Binding-site contacts:
Ligand atom C6 contacts residue ASN269 of chain 38.F at 4.3 Å.
Ligand atom O3 contacts residue ASN269 of chain 38.F at 4.4 Å.
Ligand atom C4 contacts residue TRP97 of chain 38.F at 4.1 Å (hydrophobic).
Ligand atom C2 contacts residue TRP97 of chain 38.F at 3.1 Å (hydrophobic).
Ligand atom C8 contacts residue PRO99 of chain 38.F at 3.9 Å (hydrophobic).
Ligand atom C4 contacts residue ASN269 of chain 38.F at 3.7 Å.
Ligand atom N2 contacts residue TRP97 of chain 38.F at 2.4 Å (h-bond).
Ligand atom C1 contacts residue ASN269 of chain 38.F at 1.4 Å.
Ligand atom C3 contacts residue ASN269 of chain 38.F at 3.1 Å.
Ligand atom C2 contacts residue ASN269 of chain 38.F at 2.5 Å.
Ligand atom O7 contacts residue TRP97 of chain 38.F at 3.8 Å.
Ligand atom C7 contacts residue ASN269 of chain 38.F at 3.5 Å.
Ligand atom C8 contacts residue TRP97 of chain 38.F at 4.0 Å (hydrophobic).
Ligand atom C5 contacts residue ASN269 of chain 38.F at 3.0 Å.
Ligand atom O3 contacts residue TRP97 of chain 38.F at 2.5 Å (h-bond).
Ligand atom C1 contacts residue TRP97 of chain 38.F at 4.2 Å (hydrophobic).
Ligand atom O3 contacts residue PRO95 of chain 38.F at 4.4 Å.
Ligand atom C3 contacts residue TRP97 of chain 38.F at 2.7 Å (hydrophobic).
Ligand atom N2 contacts residue ASN269 of chain 38.F at 2.8 Å (h-bond).
Ligand atom O4 contacts residue TRP97 of chain 38.F at 3.8 Å.
Ligand atom O7 contacts residue ASN269 of chain 38.F at 3.4 Å (h-bond).
Ligand atom C7 contacts residue TRP97 of chain 38.F at 3.3 Å (hydrophobic).
Ligand atom O5 contacts residue ASN269 of chain 38.F at 2.4 Å (h-bond).

Sequence of chain 38.F:
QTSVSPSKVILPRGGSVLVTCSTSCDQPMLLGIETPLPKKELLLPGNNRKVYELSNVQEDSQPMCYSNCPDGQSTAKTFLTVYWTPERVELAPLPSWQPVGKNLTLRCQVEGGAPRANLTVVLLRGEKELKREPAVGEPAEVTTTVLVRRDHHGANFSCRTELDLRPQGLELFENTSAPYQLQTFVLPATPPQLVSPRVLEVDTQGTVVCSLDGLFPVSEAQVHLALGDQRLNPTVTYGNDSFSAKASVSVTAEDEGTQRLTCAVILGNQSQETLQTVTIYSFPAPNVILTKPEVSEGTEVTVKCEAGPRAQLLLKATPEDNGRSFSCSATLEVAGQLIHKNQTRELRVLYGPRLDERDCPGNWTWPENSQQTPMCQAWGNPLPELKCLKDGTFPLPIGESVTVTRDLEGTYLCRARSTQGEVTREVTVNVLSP

This small molecule binds to this protein.
Small molecule (SMILES): CC(=O)N[C@@H]1[C@@H](O)[C@H](O)[C@@H](CO)O[C@H]1O